The small molecule below binds the protein below.
Small molecule (SMILES): Cc1ccc(-n2c(=O)ccc3cnc4cc(-c5ccc(NS(C)(=O)=O)cc5)ccc4c32)cc1NC(=O)CCO

Binding-site contacts:
Ligand atom O25 contacts residue LYS48 of chain 1.A at 3.2 Å (salt-bridge).
Ligand atom C10 contacts residue TYR94 of chain 1.A at 3.6 Å (hydrophobic).
Ligand atom O19 contacts residue SER96 of chain 1.A at 3.5 Å (h-bond).
Ligand atom C29 contacts residue ALA46 of chain 1.A at 3.7 Å (hydrophobic).
Ligand atom C4 contacts residue GLY98 of chain 1.A at 3.6 Å.
Ligand atom N28 contacts residue TYR94 of chain 1.A at 3.9 Å.
Ligand atom C5 contacts residue ILE95 of chain 1.A at 3.5 Å (hydrophobic).
Ligand atom C1 contacts residue CYS99 of chain 1.A at 1.8 Å (hydrophobic).
Ligand atom C5 contacts residue SER96 of chain 1.A at 3.8 Å.
Ligand atom C24 contacts residue LEU146 of chain 1.A at 3.7 Å (hydrophobic).
Ligand atom C10 contacts residue SER96 of chain 1.A at 3.4 Å.
Ligand atom C25 contacts residue SER96 of chain 1.A at 3.8 Å.
Ligand atom N28 contacts residue ILE95 of chain 1.A at 3.2 Å (h-bond).
Ligand atom C10 contacts residue GLY98 of chain 1.A at 4.0 Å.
Ligand atom C33 contacts residue ILE95 of chain 1.A at 3.3 Å (hydrophobic).
Ligand atom C5 contacts residue GLY98 of chain 1.A at 3.3 Å.
Ligand atom C12 contacts residue SER28 of chain 1.A at 3.8 Å.
Ligand atom C23 contacts residue LEU146 of chain 1.A at 3.6 Å (hydrophobic).
Ligand atom C29 contacts residue ILE95 of chain 1.A at 3.7 Å (hydrophobic).
Ligand atom C2 contacts residue CYS99 of chain 1.A at 2.6 Å (hydrophobic).
Ligand atom C32 contacts residue GLY98 of chain 1.A at 3.6 Å.
Ligand atom C26 contacts residue LEU146 of chain 1.A at 3.5 Å (hydrophobic).
Ligand atom C29 contacts residue GLU93 of chain 1.A at 3.7 Å.
Ligand atom C29 contacts residue LEU146 of chain 1.A at 3.9 Å (hydrophobic).
Ligand atom C2 contacts residue ARG143 of chain 1.A at 3.4 Å.
Ligand atom C33 contacts residue GLY98 of chain 1.A at 4.0 Å.
Ligand atom N5 contacts residue ARG143 of chain 1.A at 3.9 Å.
Ligand atom C33 contacts residue TYR94 of chain 1.A at 3.6 Å (hydrophobic).
Ligand atom C27 contacts residue LEU146 of chain 1.A at 3.7 Å (hydrophobic).
Ligand atom C22 contacts residue THR92 of chain 1.A at 3.6 Å.
Ligand atom C22 contacts residue ALA46 of chain 1.A at 3.8 Å (hydrophobic).
Ligand atom O4 contacts residue CYS99 of chain 1.A at 3.2 Å.
Ligand atom C1 contacts residue ASN102 of chain 1.A at 3.5 Å.
Ligand atom C5 contacts residue TYR94 of chain 1.A at 3.6 Å (hydrophobic).
Ligand atom C22 contacts residue LEU146 of chain 1.A at 3.7 Å (hydrophobic).
Ligand atom C9 contacts residue VAL34 of chain 1.A at 3.6 Å (hydrophobic).
Ligand atom C3 contacts residue CYS99 of chain 1.A at 3.4 Å (hydrophobic).
Ligand atom C15 contacts residue LEU26 of chain 1.A at 3.9 Å (hydrophobic).
Ligand atom C32 contacts residue LEU26 of chain 1.A at 3.9 Å (hydrophobic).
Ligand atom C23 contacts residue ALA46 of chain 1.A at 3.8 Å (hydrophobic).

Sequence of chain 1.A:
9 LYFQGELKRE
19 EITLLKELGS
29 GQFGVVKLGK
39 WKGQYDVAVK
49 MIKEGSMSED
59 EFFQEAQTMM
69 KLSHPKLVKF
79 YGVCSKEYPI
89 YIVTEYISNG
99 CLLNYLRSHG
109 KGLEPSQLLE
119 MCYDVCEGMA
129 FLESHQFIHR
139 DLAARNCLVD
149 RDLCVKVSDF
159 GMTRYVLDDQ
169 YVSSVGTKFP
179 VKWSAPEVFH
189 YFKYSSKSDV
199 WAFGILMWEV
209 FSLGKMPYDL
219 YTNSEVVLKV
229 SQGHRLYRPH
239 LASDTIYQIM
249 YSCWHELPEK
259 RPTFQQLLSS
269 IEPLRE